Binding-site contacts:
Ligand atom C1 contacts residue ASN190 of chain 1.C at 1.4 Å.
Ligand atom C1 contacts residue PHE183 of chain 1.C at 4.0 Å (hydrophobic).
Ligand atom C7 contacts residue PHE183 of chain 1.C at 4.0 Å (hydrophobic).
Ligand atom C5 contacts residue ASN190 of chain 1.C at 3.7 Å.
Ligand atom C7 contacts residue ASN190 of chain 1.C at 3.2 Å.
Ligand atom C5 contacts residue PHE183 of chain 1.C at 3.8 Å (hydrophobic).
Ligand atom C7 contacts residue GLU130 of chain 1.B at 4.2 Å.
Ligand atom O7 contacts residue PHE183 of chain 1.C at 3.7 Å.
Ligand atom C6 contacts residue PHE183 of chain 1.C at 3.9 Å (hydrophobic).
Ligand atom O5 contacts residue PHE183 of chain 1.C at 4.0 Å.
Ligand atom O7 contacts residue ASN190 of chain 1.C at 3.1 Å (h-bond).
Ligand atom C4 contacts residue ASN190 of chain 1.C at 4.2 Å.
Ligand atom O7 contacts residue GLU130 of chain 1.B at 3.7 Å.
Ligand atom C3 contacts residue ASN190 of chain 1.C at 3.8 Å.
Ligand atom C8 contacts residue GLU130 of chain 1.B at 3.9 Å.
Ligand atom C8 contacts residue PHE183 of chain 1.C at 3.9 Å (hydrophobic).
Ligand atom C2 contacts residue ASN190 of chain 1.C at 2.5 Å.
Ligand atom N2 contacts residue ASN190 of chain 1.C at 2.9 Å (h-bond).
Ligand atom C8 contacts residue ASN190 of chain 1.C at 4.2 Å.
Ligand atom O5 contacts residue ASN190 of chain 1.C at 2.4 Å (h-bond).
Ligand atom C8 contacts residue GLU127 of chain 1.B at 4.3 Å.
Ligand atom O4 contacts residue PHE183 of chain 1.C at 4.4 Å.
Ligand atom C8 contacts residue LEU185 of chain 1.C at 3.8 Å (hydrophobic).

The protein below binds the small molecule below.
Small molecule (SMILES): CC(=O)N[C@H]1[C@H](O[C@H]2[C@H](O)[C@@H](NC(C)=O)CO[C@@H]2CO)O[C@H](CO)[C@@H](O)[C@@H]1O

Sequence of chain 1.B:
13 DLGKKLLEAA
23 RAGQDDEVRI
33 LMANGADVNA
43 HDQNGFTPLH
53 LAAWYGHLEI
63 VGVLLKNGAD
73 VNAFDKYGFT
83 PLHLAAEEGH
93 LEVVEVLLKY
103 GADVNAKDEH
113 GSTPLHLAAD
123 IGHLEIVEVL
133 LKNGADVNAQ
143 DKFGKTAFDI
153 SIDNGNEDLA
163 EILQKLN

Sequence of chain 1.C:
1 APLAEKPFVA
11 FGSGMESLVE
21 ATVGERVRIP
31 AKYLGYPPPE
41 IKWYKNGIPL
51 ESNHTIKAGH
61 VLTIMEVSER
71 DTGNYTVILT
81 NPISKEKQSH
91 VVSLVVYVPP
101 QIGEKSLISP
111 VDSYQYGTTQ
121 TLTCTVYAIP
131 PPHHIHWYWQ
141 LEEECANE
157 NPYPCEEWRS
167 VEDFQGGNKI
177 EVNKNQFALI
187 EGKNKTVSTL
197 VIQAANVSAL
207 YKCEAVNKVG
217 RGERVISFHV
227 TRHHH